Binding-site contacts:
Ligand atom C3 contacts residue ASN160 of chain 1.C at 3.8 Å.
Ligand atom N2 contacts residue ASN160 of chain 1.C at 2.8 Å (h-bond).
Ligand atom O7 contacts residue ASN160 of chain 1.C at 3.3 Å (h-bond).
Ligand atom C7 contacts residue ASN160 of chain 1.C at 3.2 Å.
Ligand atom O5 contacts residue ASN160 of chain 1.C at 2.4 Å (h-bond).
Ligand atom C8 contacts residue PRO159 of chain 1.C at 3.6 Å (hydrophobic).
Ligand atom C4 contacts residue ASN160 of chain 1.C at 4.3 Å.
Ligand atom C5 contacts residue ASN160 of chain 1.C at 3.7 Å.
Ligand atom C1 contacts residue ASN160 of chain 1.C at 1.4 Å.
Ligand atom C8 contacts residue ASN160 of chain 1.C at 3.8 Å.
Ligand atom C2 contacts residue ASN160 of chain 1.C at 2.5 Å.

The small molecule below binds the protein below.
Small molecule (SMILES): CC(=O)N[C@@H]1[C@@H](O)[C@H](O)[C@@H](CO)O[C@H]1O

Sequence of chain 1.C:
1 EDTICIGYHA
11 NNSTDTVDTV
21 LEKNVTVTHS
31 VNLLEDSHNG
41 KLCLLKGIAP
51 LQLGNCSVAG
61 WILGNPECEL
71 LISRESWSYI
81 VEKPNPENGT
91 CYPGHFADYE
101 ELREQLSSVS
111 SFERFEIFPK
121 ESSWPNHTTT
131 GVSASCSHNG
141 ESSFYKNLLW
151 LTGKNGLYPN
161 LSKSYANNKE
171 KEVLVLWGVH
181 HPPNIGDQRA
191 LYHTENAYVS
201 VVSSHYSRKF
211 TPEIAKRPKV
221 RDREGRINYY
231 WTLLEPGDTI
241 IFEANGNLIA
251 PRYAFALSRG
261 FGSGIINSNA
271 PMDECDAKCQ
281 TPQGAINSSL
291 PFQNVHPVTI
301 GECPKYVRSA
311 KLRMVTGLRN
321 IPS